Binding-site contacts:
Ligand atom C2 contacts residue HIS379 of chain 1.A at 3.4 Å.
Ligand atom C7 contacts residue ASN286 of chain 1.A at 3.4 Å.
Ligand atom C2 contacts residue GLU674 of chain 1.A at 3.8 Å.
Ligand atom O4 contacts residue GLY677 of chain 1.A at 2.8 Å (h-bond).
Ligand atom O5 contacts residue LEU138 of chain 1.A at 4.0 Å.
Ligand atom C8 contacts residue ASP341 of chain 1.A at 3.7 Å.
Ligand atom O2 contacts residue TYR575 of chain 1.A at 3.0 Å (h-bond).
Ligand atom O3 contacts residue ALA675 of chain 1.A at 3.4 Å (h-bond).
Ligand atom C8 contacts residue ASN286 of chain 1.A at 3.3 Å.
Ligand atom O6 contacts residue VAL457 of chain 1.A at 3.6 Å.
Ligand atom O3 contacts residue GLU674 of chain 1.A at 2.8 Å (salt-bridge).
Ligand atom N1 contacts residue HIS379 of chain 1.A at 3.3 Å (h-bond).
Ligand atom C3 contacts residue GLU674 of chain 1.A at 3.4 Å.
Ligand atom O2 contacts residue GLU674 of chain 1.A at 3.2 Å (salt-bridge).
Ligand atom N1 contacts residue ASN286 of chain 1.A at 3.5 Å (h-bond).
Ligand atom C5 contacts residue GLY137 of chain 1.A at 3.9 Å.
Ligand atom C8 contacts residue THR380 of chain 1.A at 3.9 Å.
Ligand atom O7 contacts residue LEU138 of chain 1.A at 3.4 Å.
Ligand atom C1 contacts residue HIS379 of chain 1.A at 3.7 Å.
Ligand atom O4 contacts residue SER676 of chain 1.A at 3.7 Å.
Ligand atom O6 contacts residue HIS379 of chain 1.A at 2.6 Å (h-bond).
Ligand atom C6 contacts residue ASN486 of chain 1.A at 3.2 Å.
Ligand atom O5 contacts residue HIS379 of chain 1.A at 3.6 Å.
Ligand atom C6 contacts residue HIS379 of chain 1.A at 3.5 Å.
Ligand atom O2 contacts residue HIS379 of chain 1.A at 4.0 Å.
Ligand atom O7 contacts residue ASN286 of chain 1.A at 3.6 Å.
Ligand atom C6 contacts residue GLY137 of chain 1.A at 3.7 Å.
Ligand atom O2 contacts residue ASN286 of chain 1.A at 2.9 Å (h-bond).
Ligand atom C3 contacts residue GLY677 of chain 1.A at 3.8 Å.
Ligand atom O4 contacts residue THR678 of chain 1.A at 3.9 Å.
Ligand atom O6 contacts residue LEU141 of chain 1.A at 4.0 Å.
Ligand atom C5 contacts residue LEU138 of chain 1.A at 3.9 Å (hydrophobic).
Ligand atom C2 contacts residue ASN286 of chain 1.A at 4.0 Å.
Ligand atom O3 contacts residue GLY677 of chain 1.A at 3.0 Å (h-bond).
Ligand atom C1 contacts residue ASN286 of chain 1.A at 3.9 Å.
Ligand atom O4 contacts residue ASN486 of chain 1.A at 3.6 Å.
Ligand atom O3 contacts residue SER676 of chain 1.A at 3.0 Å (h-bond).
Ligand atom O6 contacts residue ASN486 of chain 1.A at 2.8 Å (h-bond).
Ligand atom C4 contacts residue GLY677 of chain 1.A at 3.7 Å.
Ligand atom C6 contacts residue LEU138 of chain 1.A at 3.9 Å (hydrophobic).

A protein and the small-molecule ligand that binds it are described below.
Small molecule (SMILES): CC(=O)N[C@@H]1O[C@H](CO)[C@@H](O)[C@H](O)[C@H]1O

Sequence of chain 1.A:
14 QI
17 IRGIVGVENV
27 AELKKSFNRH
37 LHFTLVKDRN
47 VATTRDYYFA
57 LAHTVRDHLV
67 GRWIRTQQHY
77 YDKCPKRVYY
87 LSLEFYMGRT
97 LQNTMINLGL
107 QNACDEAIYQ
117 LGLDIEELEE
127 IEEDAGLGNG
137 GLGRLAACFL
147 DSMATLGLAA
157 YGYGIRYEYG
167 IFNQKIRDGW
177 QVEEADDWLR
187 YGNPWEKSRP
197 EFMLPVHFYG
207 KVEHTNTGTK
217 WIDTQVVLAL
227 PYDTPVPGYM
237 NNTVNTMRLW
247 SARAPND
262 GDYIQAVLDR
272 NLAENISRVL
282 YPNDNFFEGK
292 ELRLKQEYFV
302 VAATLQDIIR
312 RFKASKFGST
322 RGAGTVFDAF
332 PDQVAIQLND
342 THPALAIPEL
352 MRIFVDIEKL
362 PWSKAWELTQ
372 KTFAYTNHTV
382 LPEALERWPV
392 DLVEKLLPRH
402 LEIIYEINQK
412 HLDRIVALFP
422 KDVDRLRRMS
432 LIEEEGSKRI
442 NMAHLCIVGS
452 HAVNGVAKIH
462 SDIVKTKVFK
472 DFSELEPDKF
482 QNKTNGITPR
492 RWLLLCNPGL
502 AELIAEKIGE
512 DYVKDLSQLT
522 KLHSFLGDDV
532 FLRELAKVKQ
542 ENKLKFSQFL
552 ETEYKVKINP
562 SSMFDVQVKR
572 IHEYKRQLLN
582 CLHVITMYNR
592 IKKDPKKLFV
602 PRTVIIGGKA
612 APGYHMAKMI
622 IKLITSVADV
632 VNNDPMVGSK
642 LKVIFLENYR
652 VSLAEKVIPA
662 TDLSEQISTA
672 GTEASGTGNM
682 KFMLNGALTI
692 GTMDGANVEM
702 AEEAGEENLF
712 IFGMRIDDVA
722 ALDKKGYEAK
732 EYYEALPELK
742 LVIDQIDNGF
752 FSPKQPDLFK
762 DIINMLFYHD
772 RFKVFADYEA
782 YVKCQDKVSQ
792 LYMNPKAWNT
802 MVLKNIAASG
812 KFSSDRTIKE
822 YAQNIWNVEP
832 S